Binding-site contacts:
Ligand atom N36 contacts residue TYR19 of chain 1.A at 3.5 Å (h-bond).
Ligand atom C21 contacts residue PRO274 of chain 1.B at 3.7 Å (hydrophobic).
Ligand atom C12 contacts residue TYR189 of chain 1.B at 3.7 Å (hydrophobic).
Ligand atom C35 contacts residue ARG312 of chain 1.B at 3.7 Å.
Ligand atom C26 contacts residue TYR189 of chain 1.B at 3.6 Å (hydrophobic).
Ligand atom C34 contacts residue PHE194 of chain 1.B at 3.5 Å (hydrophobic).
Ligand atom C34 contacts residue TYR19 of chain 1.A at 3.5 Å (hydrophobic).
Ligand atom O13 contacts residue TYR189 of chain 1.B at 3.6 Å.
Ligand atom O5 contacts residue ARG312 of chain 1.B at 3.6 Å.
Ligand atom N36 contacts residue ARG197 of chain 1.B at 3.5 Å (salt-bridge).
Ligand atom C38 contacts residue ASP220 of chain 1.B at 3.3 Å.
Ligand atom O5 contacts residue PHE194 of chain 1.B at 3.5 Å.
Ligand atom C4 contacts residue ALA245 of chain 1.B at 3.6 Å (hydrophobic).
Ligand atom C37 contacts residue ARG197 of chain 1.B at 3.5 Å.
Ligand atom C38 contacts residue TYR19 of chain 1.A at 3.6 Å (hydrophobic).
Ligand atom C33 contacts residue ASP220 of chain 1.B at 3.5 Å.
Ligand atom C1 contacts residue HIS192 of chain 1.B at 3.5 Å.
Ligand atom F18 contacts residue ILE310 of chain 1.B at 3.1 Å.
Ligand atom C35 contacts residue TYR19 of chain 1.A at 3.5 Å (hydrophobic).
Ligand atom N10 contacts residue TYR189 of chain 1.B at 3.4 Å (h-bond).
Ligand atom C39 contacts residue TYR19 of chain 1.A at 3.7 Å (hydrophobic).
Ligand atom C35 contacts residue PHE194 of chain 1.B at 3.5 Å (hydrophobic).
Ligand atom O5 contacts residue SER276 of chain 1.B at 2.7 Å (h-bond).
Ligand atom C39 contacts residue ARG312 of chain 1.B at 3.3 Å.
Ligand atom C22 contacts residue PRO274 of chain 1.B at 3.7 Å (hydrophobic).
Ligand atom C4 contacts residue PHE194 of chain 1.B at 3.4 Å (hydrophobic).
Ligand atom N11 contacts residue TYR189 of chain 1.B at 2.7 Å (h-bond).
Ligand atom N36 contacts residue PHE194 of chain 1.B at 3.7 Å.
Ligand atom C32 contacts residue TYR19 of chain 1.A at 3.7 Å (hydrophobic).
Ligand atom N31 contacts residue PHE194 of chain 1.B at 3.4 Å.
Ligand atom C33 contacts residue TYR19 of chain 1.A at 3.7 Å (hydrophobic).
Ligand atom F18 contacts residue PRO308 of chain 1.B at 3.7 Å.
Ligand atom C32 contacts residue ASP220 of chain 1.B at 3.2 Å.
Ligand atom C30 contacts residue HIS192 of chain 1.B at 3.4 Å.
Ligand atom C6 contacts residue ILE352 of chain 1.B at 3.5 Å (hydrophobic).
Ligand atom C6 contacts residue SER276 of chain 1.B at 3.5 Å.
Ligand atom C7 contacts residue ILE352 of chain 1.B at 3.5 Å (hydrophobic).
Ligand atom C39 contacts residue PHE194 of chain 1.B at 3.5 Å (hydrophobic).
Ligand atom C4 contacts residue SER276 of chain 1.B at 3.6 Å.
Ligand atom N31 contacts residue ALA245 of chain 1.B at 3.6 Å.

The small molecule below binds the protein below.
Small molecule (SMILES): O=C(Nc1ccc(C2=NNC(=O)[C@@](c3cccc4ncccc34)(C(F)(F)F)C2)cc1)N1Cc2ccncc2C1

Sequence of chain 1.A:
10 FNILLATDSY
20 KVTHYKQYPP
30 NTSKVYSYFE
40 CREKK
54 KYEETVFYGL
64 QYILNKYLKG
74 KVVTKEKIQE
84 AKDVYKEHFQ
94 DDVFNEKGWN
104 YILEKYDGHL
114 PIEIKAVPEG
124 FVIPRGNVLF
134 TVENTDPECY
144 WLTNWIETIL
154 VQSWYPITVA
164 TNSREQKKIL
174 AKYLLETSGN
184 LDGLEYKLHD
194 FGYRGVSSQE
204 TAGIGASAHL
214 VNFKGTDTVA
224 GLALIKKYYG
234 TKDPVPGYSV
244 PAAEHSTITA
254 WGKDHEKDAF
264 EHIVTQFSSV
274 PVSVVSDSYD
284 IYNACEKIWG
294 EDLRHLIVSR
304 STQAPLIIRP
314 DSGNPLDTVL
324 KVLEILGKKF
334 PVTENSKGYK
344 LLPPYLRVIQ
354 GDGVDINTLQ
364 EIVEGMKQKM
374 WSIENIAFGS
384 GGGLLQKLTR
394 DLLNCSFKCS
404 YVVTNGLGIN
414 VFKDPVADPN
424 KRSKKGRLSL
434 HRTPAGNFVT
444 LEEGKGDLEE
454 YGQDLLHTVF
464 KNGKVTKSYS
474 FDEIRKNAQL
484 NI

Sequence of chain 1.B:
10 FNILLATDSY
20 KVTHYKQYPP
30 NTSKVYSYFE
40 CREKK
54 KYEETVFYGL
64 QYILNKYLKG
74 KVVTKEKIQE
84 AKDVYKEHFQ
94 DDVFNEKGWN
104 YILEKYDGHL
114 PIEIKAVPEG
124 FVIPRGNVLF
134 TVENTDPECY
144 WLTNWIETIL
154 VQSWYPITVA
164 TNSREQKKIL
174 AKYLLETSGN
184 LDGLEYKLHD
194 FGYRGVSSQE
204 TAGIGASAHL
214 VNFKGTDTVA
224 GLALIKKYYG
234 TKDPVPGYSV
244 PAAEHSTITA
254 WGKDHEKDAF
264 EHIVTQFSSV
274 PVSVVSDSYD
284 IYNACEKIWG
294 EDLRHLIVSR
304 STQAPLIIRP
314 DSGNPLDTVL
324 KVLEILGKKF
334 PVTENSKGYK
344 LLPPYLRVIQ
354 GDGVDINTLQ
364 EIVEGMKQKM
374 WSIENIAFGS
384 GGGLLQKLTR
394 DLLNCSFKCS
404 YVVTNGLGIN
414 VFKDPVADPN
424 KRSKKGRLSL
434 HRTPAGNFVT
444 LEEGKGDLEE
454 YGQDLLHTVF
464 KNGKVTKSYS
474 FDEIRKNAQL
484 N